Binding-site contacts:
Ligand atom O6 contacts residue LYS115 of chain 51.G at 4.2 Å.
Ligand atom C8 contacts residue ASN259 of chain 51.H at 4.4 Å.
Ligand atom C6 contacts residue THR116 of chain 51.G at 3.8 Å.
Ligand atom N2 contacts residue ASN259 of chain 51.H at 2.9 Å (h-bond).
Ligand atom O7 contacts residue ASN259 of chain 51.H at 2.9 Å (h-bond).
Ligand atom O5 contacts residue ASN259 of chain 51.H at 2.3 Å (h-bond).
Ligand atom C1 contacts residue ASN259 of chain 51.H at 1.4 Å.
Ligand atom C5 contacts residue THR116 of chain 51.G at 4.5 Å.
Ligand atom O7 contacts residue LYS181 of chain 51.G at 4.2 Å.
Ligand atom C6 contacts residue LYS115 of chain 51.G at 4.1 Å.
Ligand atom C3 contacts residue ASN259 of chain 51.H at 3.8 Å.
Ligand atom O6 contacts residue THR116 of chain 51.G at 3.3 Å.
Ligand atom O5 contacts residue THR116 of chain 51.G at 3.9 Å.
Ligand atom C2 contacts residue ASN259 of chain 51.H at 2.4 Å.
Ligand atom C4 contacts residue ASN259 of chain 51.H at 4.2 Å.
Ligand atom C5 contacts residue ASN259 of chain 51.H at 3.6 Å.
Ligand atom C7 contacts residue ASN259 of chain 51.H at 3.1 Å.

A small-molecule ligand and the protein it binds are described below.
Small molecule (SMILES): CC(=O)N[C@@H]1[C@@H](O)[C@H](O)[C@@H](CO)O[C@H]1O

Sequence of chain 51.G:
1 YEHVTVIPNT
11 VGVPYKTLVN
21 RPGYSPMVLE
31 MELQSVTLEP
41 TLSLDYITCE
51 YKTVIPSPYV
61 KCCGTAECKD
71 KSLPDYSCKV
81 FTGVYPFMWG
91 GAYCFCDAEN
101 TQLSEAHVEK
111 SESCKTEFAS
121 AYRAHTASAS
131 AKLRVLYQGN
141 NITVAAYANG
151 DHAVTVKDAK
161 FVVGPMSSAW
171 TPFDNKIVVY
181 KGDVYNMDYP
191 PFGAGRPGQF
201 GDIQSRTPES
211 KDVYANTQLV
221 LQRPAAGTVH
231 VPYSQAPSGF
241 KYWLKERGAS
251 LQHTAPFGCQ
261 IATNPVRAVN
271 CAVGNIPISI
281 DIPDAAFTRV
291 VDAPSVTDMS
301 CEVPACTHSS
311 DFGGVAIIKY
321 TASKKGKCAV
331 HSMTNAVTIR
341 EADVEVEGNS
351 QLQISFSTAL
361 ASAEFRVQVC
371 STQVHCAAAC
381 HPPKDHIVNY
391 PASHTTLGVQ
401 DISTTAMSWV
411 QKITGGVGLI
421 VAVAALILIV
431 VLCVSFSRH

Sequence of chain 51.H:
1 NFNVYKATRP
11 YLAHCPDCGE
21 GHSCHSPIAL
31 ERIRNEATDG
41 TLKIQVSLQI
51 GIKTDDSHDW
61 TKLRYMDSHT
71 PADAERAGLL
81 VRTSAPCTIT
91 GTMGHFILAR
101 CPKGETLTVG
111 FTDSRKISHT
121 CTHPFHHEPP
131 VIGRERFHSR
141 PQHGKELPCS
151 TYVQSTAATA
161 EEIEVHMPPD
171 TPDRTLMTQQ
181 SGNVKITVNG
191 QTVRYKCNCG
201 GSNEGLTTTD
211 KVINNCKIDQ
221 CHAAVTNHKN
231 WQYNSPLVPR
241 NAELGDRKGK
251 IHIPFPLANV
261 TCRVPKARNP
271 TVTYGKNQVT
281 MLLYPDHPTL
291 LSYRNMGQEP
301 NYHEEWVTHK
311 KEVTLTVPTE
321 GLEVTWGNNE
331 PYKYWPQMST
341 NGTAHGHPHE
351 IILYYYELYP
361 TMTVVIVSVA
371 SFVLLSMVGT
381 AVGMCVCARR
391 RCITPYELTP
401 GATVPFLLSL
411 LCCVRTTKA